Binding-site contacts:
Ligand atom O7 contacts residue ASN657 of chain 1.B at 4.4 Å.
Ligand atom C1 contacts residue ASN657 of chain 1.B at 1.4 Å.
Ligand atom C3 contacts residue ASN657 of chain 1.B at 3.8 Å.
Ligand atom N2 contacts residue ASN657 of chain 1.B at 2.9 Å (h-bond).
Ligand atom C8 contacts residue HIS655 of chain 1.B at 3.3 Å.
Ligand atom C5 contacts residue ASN657 of chain 1.B at 3.7 Å.
Ligand atom C7 contacts residue ASN657 of chain 1.B at 3.9 Å.
Ligand atom C2 contacts residue ASN657 of chain 1.B at 2.5 Å.
Ligand atom O5 contacts residue ASN657 of chain 1.B at 2.4 Å (h-bond).
Ligand atom C4 contacts residue ASN657 of chain 1.B at 4.2 Å.

This protein binds this small molecule.
Small molecule (SMILES): CC(=O)N[C@@H]1[C@@H](O)[C@H](O)[C@@H](CO)O[C@H]1O

Sequence of chain 1.B:
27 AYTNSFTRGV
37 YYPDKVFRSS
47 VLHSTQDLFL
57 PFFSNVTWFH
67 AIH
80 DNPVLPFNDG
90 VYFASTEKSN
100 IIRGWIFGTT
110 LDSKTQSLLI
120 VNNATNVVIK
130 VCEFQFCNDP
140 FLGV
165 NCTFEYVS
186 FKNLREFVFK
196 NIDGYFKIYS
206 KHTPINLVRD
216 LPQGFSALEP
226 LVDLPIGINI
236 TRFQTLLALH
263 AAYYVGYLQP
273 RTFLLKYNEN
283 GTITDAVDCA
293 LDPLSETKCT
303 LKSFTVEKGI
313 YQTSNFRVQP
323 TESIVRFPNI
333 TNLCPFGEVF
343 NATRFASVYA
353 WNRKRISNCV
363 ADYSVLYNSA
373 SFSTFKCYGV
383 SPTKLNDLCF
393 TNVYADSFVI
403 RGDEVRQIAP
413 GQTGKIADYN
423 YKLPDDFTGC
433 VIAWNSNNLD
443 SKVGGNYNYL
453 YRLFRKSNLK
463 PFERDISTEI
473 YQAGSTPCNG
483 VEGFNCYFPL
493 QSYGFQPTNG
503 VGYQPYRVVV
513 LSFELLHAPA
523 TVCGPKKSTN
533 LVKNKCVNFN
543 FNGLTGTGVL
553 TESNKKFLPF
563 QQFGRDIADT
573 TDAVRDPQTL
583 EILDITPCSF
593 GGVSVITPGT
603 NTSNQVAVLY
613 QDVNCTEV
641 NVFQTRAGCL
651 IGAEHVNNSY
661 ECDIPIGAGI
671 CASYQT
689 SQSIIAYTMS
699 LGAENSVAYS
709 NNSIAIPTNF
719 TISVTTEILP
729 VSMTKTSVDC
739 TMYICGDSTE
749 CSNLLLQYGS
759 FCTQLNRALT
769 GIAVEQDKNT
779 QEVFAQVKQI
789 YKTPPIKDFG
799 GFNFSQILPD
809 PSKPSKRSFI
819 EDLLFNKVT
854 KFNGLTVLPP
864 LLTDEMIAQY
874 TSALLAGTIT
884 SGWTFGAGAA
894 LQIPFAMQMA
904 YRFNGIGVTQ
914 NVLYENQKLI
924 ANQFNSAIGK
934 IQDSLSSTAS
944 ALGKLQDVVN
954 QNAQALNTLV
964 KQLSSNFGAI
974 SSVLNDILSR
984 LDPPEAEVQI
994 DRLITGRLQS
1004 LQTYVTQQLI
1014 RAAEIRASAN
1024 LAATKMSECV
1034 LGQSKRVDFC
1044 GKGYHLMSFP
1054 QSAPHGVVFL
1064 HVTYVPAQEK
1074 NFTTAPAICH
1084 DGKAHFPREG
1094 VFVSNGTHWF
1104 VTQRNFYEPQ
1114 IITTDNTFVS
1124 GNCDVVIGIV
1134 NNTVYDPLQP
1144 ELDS